Sequence of chain 1.A:
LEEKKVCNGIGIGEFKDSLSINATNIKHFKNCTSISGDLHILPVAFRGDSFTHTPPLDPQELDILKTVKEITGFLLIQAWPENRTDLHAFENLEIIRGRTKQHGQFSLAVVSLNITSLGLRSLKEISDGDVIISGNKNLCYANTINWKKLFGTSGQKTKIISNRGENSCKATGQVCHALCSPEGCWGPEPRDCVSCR

A small-molecule ligand and the protein it binds are described below.
Small molecule (SMILES): CC(=O)N[C@H]1[C@H](O[C@H]2[C@H](O)[C@@H](NC(C)=O)CO[C@@H]2CO)O[C@H](CO)[C@@H](O[C@@H]2O[C@H](CO)[C@@H](O)[C@H](O[C@H]3O[C@H](CO)[C@@H](O)[C@H](O)[C@@H]3O)[C@@H]2O)[C@@H]1O

Binding-site contacts:
Ligand atom O6 contacts residue ASP17 of chain 1.A at 3.8 Å.
Ligand atom C2 contacts residue ASP17 of chain 1.A at 4.1 Å.
Ligand atom O6 contacts residue PHE15 of chain 1.A at 4.0 Å.
Ligand atom C5 contacts residue SER18 of chain 1.A at 3.9 Å.
Ligand atom C8 contacts residue ASP49 of chain 1.A at 3.7 Å.
Ligand atom C5 contacts residue ASN22 of chain 1.A at 3.7 Å.
Ligand atom C2 contacts residue SER18 of chain 1.A at 3.8 Å.
Ligand atom C3 contacts residue ASN22 of chain 1.A at 3.8 Å.
Ligand atom C5 contacts residue THR24 of chain 1.A at 3.9 Å.
Ligand atom C6 contacts residue THR24 of chain 1.A at 3.8 Å.
Ligand atom C7 contacts residue LEU19 of chain 1.A at 4.0 Å (hydrophobic).
Ligand atom O2 contacts residue ASP17 of chain 1.A at 3.9 Å.
Ligand atom C7 contacts residue ASN22 of chain 1.A at 3.1 Å.
Ligand atom O6 contacts residue SER18 of chain 1.A at 3.1 Å (h-bond).
Ligand atom O3 contacts residue ASP17 of chain 1.A at 4.0 Å.
Ligand atom O7 contacts residue LEU19 of chain 1.A at 3.0 Å (h-bond).
Ligand atom C1 contacts residue ASN25 of chain 1.A at 3.5 Å.
Ligand atom C2 contacts residue THR54 of chain 1.A at 3.8 Å.
Ligand atom C1 contacts residue ASN22 of chain 1.A at 1.4 Å.
Ligand atom C8 contacts residue VAL44 of chain 1.A at 3.8 Å (hydrophobic).
Ligand atom O5 contacts residue ASN25 of chain 1.A at 3.0 Å (h-bond).
Ligand atom C6 contacts residue SER18 of chain 1.A at 4.1 Å.
Ligand atom C6 contacts residue ASN25 of chain 1.A at 3.6 Å.
Ligand atom N2 contacts residue ASN22 of chain 1.A at 2.9 Å (h-bond).
Ligand atom O6 contacts residue ASN25 of chain 1.A at 3.5 Å.
Ligand atom C8 contacts residue THR52 of chain 1.A at 3.9 Å.
Ligand atom C1 contacts residue THR54 of chain 1.A at 3.8 Å.
Ligand atom O3 contacts residue THR52 of chain 1.A at 3.7 Å.
Ligand atom O7 contacts residue SER18 of chain 1.A at 4.0 Å.
Ligand atom C4 contacts residue SER18 of chain 1.A at 3.6 Å.
Ligand atom O5 contacts residue SER18 of chain 1.A at 3.5 Å (h-bond).
Ligand atom C3 contacts residue THR54 of chain 1.A at 3.7 Å.
Ligand atom O7 contacts residue SER20 of chain 1.A at 3.4 Å (h-bond).
Ligand atom O7 contacts residue ASN22 of chain 1.A at 3.0 Å (h-bond).
Ligand atom O5 contacts residue ASN22 of chain 1.A at 2.4 Å (h-bond).
Ligand atom C6 contacts residue ASP17 of chain 1.A at 3.9 Å.
Ligand atom C2 contacts residue ASN22 of chain 1.A at 2.5 Å.
Ligand atom C3 contacts residue THR52 of chain 1.A at 4.1 Å.
Ligand atom N2 contacts residue THR52 of chain 1.A at 3.5 Å (h-bond).
Ligand atom N2 contacts residue THR54 of chain 1.A at 3.3 Å (h-bond).